Sequence of chain 1.H:
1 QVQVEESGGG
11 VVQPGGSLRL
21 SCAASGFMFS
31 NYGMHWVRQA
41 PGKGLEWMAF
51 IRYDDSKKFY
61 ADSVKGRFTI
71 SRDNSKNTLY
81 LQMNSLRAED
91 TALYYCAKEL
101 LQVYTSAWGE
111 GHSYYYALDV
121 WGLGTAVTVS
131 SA

This protein binds this small molecule.
Small molecule (SMILES): CC(=O)N[C@@H]1[C@@H](O)[C@H](O)[C@@H](CO)O[C@H]1O

Binding-site contacts:
Ligand atom C5 contacts residue ASN237 of chain 1.G at 3.7 Å.
Ligand atom C5 contacts residue TYR104 of chain 1.H at 4.1 Å (hydrophobic).
Ligand atom C1 contacts residue ASN237 of chain 1.G at 1.4 Å.
Ligand atom C8 contacts residue GLY233 of chain 1.G at 3.4 Å.
Ligand atom C2 contacts residue TYR104 of chain 1.H at 4.3 Å (hydrophobic).
Ligand atom C7 contacts residue ASN237 of chain 1.G at 4.1 Å.
Ligand atom O6 contacts residue TYR104 of chain 1.H at 2.8 Å (h-bond).
Ligand atom C4 contacts residue ASN237 of chain 1.G at 4.3 Å.
Ligand atom N2 contacts residue ASN237 of chain 1.G at 3.0 Å (h-bond).
Ligand atom O3 contacts residue TYR104 of chain 1.H at 3.7 Å.
Ligand atom O4 contacts residue TYR104 of chain 1.H at 3.7 Å.
Ligand atom O7 contacts residue TYR114 of chain 1.H at 4.2 Å.
Ligand atom C6 contacts residue TYR104 of chain 1.H at 3.9 Å (hydrophobic).
Ligand atom C4 contacts residue TYR104 of chain 1.H at 3.4 Å (hydrophobic).
Ligand atom O7 contacts residue TYR104 of chain 1.H at 3.9 Å.
Ligand atom O5 contacts residue ASN237 of chain 1.G at 2.4 Å (h-bond).
Ligand atom C2 contacts residue ASN237 of chain 1.G at 2.6 Å.
Ligand atom C3 contacts residue TYR104 of chain 1.H at 4.2 Å (hydrophobic).
Ligand atom C8 contacts residue LYS234 of chain 1.G at 4.2 Å.
Ligand atom C3 contacts residue ASN237 of chain 1.G at 3.9 Å.

Sequence of chain 1.G:
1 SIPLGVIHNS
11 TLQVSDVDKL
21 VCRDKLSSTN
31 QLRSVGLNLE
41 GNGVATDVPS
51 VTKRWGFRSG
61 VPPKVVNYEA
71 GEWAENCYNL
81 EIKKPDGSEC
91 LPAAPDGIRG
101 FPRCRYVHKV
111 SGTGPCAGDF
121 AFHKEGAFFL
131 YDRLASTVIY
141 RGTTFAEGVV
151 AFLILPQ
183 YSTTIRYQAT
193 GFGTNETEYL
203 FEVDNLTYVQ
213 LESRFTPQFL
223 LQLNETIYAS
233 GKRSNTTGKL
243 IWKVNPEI